The small molecule below binds the protein below.
Small molecule (SMILES): CC(=O)N[C@@H]1[C@@H](O)[C@H](O)[C@@H](CO)O[C@H]1O

Sequence of chain 1.C:
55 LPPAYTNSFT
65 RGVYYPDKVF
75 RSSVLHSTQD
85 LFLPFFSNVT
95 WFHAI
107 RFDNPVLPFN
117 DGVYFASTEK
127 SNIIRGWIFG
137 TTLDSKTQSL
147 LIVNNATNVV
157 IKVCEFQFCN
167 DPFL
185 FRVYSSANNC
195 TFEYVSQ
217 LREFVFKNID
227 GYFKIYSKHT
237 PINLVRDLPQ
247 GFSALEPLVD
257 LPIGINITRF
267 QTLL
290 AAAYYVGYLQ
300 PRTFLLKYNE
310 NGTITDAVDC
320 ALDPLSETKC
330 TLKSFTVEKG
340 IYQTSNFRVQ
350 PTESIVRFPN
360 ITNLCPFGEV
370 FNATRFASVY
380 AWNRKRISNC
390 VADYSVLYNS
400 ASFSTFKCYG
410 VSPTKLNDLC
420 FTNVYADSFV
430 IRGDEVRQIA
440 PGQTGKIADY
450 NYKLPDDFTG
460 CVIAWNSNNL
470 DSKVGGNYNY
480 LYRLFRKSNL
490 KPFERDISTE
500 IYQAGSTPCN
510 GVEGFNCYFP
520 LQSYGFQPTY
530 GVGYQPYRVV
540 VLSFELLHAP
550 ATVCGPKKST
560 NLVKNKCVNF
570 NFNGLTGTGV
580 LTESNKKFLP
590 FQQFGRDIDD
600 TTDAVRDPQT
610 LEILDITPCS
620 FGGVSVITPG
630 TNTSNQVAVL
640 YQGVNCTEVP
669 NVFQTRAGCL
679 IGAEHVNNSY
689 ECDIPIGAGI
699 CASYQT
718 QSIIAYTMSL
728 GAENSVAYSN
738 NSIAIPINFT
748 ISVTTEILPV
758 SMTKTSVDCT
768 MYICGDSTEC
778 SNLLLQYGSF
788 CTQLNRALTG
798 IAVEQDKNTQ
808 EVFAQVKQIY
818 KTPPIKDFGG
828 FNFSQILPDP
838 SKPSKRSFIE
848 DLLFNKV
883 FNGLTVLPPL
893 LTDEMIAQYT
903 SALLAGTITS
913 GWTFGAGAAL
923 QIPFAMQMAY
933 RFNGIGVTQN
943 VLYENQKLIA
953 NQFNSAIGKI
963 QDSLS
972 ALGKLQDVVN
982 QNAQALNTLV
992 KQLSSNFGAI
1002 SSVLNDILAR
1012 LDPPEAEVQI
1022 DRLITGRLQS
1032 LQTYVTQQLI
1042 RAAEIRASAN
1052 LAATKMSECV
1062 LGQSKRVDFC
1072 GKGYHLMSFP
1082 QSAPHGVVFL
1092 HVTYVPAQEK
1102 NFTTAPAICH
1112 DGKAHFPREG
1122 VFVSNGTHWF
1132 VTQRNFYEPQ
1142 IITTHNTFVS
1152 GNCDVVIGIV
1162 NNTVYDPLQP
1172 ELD

Binding-site contacts:
Ligand atom N2 contacts residue ASN310 of chain 1.C at 2.9 Å (h-bond).
Ligand atom C7 contacts residue ASN310 of chain 1.C at 3.7 Å.
Ligand atom C5 contacts residue ASN310 of chain 1.C at 3.7 Å.
Ligand atom O7 contacts residue ASN310 of chain 1.C at 4.0 Å.
Ligand atom C1 contacts residue ASN310 of chain 1.C at 1.4 Å.
Ligand atom O7 contacts residue ASN308 of chain 1.C at 4.3 Å.
Ligand atom C7 contacts residue ASN308 of chain 1.C at 4.4 Å.
Ligand atom C8 contacts residue ASN308 of chain 1.C at 4.2 Å.
Ligand atom C2 contacts residue ASN310 of chain 1.C at 2.5 Å.
Ligand atom C4 contacts residue ASN310 of chain 1.C at 4.2 Å.
Ligand atom O5 contacts residue ASN310 of chain 1.C at 2.4 Å (h-bond).
Ligand atom C3 contacts residue ASN310 of chain 1.C at 3.8 Å.